Binding-site contacts:
Ligand atom C1 contacts residue TYR22 of chain 1.A at 3.3 Å (hydrophobic).
Ligand atom O3 contacts residue TYR22 of chain 1.A at 4.1 Å.
Ligand atom C5 contacts residue SER76 of chain 1.A at 4.4 Å.
Ligand atom C3 contacts residue LYS99 of chain 1.A at 3.1 Å.
Ligand atom C2 contacts residue LYS99 of chain 1.A at 4.2 Å.
Ligand atom C6 contacts residue TYR22 of chain 1.A at 4.3 Å (hydrophobic).
Ligand atom O5 contacts residue SER76 of chain 1.A at 3.8 Å.
Ligand atom C1 contacts residue LYS79 of chain 1.A at 4.2 Å.
Ligand atom P4 contacts residue LYS99 of chain 1.A at 4.2 Å.
Ligand atom O1 contacts residue TYR22 of chain 1.A at 3.9 Å.
Ligand atom O6 contacts residue ARG15 of chain 1.A at 4.2 Å.
Ligand atom C2 contacts residue TYR22 of chain 1.A at 2.9 Å (hydrophobic).
Ligand atom O42 contacts residue SER76 of chain 1.A at 2.6 Å (h-bond).
Ligand atom O43 contacts residue SER76 of chain 1.A at 3.4 Å.
Ligand atom C5 contacts residue TYR22 of chain 1.A at 4.3 Å (hydrophobic).
Ligand atom C6 contacts residue LYS79 of chain 1.A at 3.5 Å.
Ligand atom O2 contacts residue TYR22 of chain 1.A at 4.0 Å.
Ligand atom O4 contacts residue SER76 of chain 1.A at 3.3 Å (h-bond).
Ligand atom O1 contacts residue ARG15 of chain 1.A at 3.9 Å.
Ligand atom C1 contacts residue ARG15 of chain 1.A at 4.4 Å.
Ligand atom C3 contacts residue TYR22 of chain 1.A at 3.3 Å (hydrophobic).
Ligand atom P4 contacts residue SER76 of chain 1.A at 3.4 Å.
Ligand atom C4 contacts residue LYS99 of chain 1.A at 3.9 Å.
Ligand atom O43 contacts residue LYS99 of chain 1.A at 3.7 Å.
Ligand atom O4 contacts residue LYS99 of chain 1.A at 3.6 Å.
Ligand atom C4 contacts residue LYS79 of chain 1.A at 4.3 Å.
Ligand atom C5 contacts residue LYS79 of chain 1.A at 3.0 Å.
Ligand atom O5 contacts residue LYS79 of chain 1.A at 3.3 Å (salt-bridge).
Ligand atom O6 contacts residue TYR22 of chain 1.A at 4.4 Å.
Ligand atom O3 contacts residue LYS99 of chain 1.A at 3.1 Å (salt-bridge).
Ligand atom C4 contacts residue SER76 of chain 1.A at 4.4 Å.
Ligand atom O6 contacts residue LYS79 of chain 1.A at 2.9 Å (salt-bridge).

The protein below binds the small molecule below.
Small molecule (SMILES): O=P(O)(O)OC1[C@@H](O)[C@@H](O)C(O)[C@H](O)[C@H]1O

Sequence of chain 1.A:
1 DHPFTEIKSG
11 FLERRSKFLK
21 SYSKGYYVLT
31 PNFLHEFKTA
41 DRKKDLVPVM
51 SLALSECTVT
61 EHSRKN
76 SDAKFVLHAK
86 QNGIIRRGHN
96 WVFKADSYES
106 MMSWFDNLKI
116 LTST